This protein binds this small molecule.
Small molecule (SMILES): [H]/N=C(/N)c1ccc(-c2ccc(OC[C@@H]3C[C@@H](CC(=O)O)C(=O)N3)cc2)cc1

Sequence of chain 1.B:
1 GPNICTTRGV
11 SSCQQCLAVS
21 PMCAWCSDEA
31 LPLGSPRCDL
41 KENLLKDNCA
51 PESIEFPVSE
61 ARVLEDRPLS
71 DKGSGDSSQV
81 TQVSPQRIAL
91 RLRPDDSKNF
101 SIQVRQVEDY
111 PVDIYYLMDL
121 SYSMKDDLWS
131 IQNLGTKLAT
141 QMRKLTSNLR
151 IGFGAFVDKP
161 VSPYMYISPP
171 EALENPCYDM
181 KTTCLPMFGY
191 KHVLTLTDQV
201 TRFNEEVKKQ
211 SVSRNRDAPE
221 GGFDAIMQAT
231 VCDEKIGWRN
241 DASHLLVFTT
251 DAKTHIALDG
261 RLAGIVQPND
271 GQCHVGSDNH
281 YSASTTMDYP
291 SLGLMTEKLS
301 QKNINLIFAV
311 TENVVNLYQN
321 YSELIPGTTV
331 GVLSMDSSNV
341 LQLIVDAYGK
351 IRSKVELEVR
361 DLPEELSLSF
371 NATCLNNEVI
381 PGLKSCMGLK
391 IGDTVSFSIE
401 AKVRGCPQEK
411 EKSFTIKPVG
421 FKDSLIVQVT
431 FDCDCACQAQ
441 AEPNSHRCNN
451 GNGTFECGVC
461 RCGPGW

Sequence of chain 1.A:
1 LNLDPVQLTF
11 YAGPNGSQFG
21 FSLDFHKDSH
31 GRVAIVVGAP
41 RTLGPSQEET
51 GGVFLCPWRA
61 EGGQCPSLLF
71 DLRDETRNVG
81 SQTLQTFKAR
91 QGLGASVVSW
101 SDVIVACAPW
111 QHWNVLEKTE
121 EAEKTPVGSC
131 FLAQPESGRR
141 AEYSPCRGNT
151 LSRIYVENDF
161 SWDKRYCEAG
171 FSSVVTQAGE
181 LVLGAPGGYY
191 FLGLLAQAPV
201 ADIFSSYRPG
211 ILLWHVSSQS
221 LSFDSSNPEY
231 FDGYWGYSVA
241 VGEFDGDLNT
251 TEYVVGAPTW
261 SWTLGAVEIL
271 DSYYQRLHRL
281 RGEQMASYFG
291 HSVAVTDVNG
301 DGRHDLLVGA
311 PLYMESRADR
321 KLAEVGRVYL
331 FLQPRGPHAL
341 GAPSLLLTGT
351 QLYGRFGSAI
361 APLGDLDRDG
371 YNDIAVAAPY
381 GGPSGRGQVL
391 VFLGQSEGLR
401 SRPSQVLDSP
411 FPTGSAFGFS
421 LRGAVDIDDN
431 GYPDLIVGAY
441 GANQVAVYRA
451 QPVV

Binding-site contacts:
Ligand atom O26 contacts residue SER121 of chain 1.B at 3.8 Å.
Ligand atom C24 contacts residue TYR122 of chain 1.B at 3.6 Å (hydrophobic).
Ligand atom O26 contacts residue TYR122 of chain 1.B at 3.6 Å (h-bond).
Ligand atom C25 contacts residue GLU220 of chain 1.B at 3.9 Å.
Ligand atom O27 contacts residue SER121 of chain 1.B at 2.8 Å.
Ligand atom N23 contacts residue SER225 of chain 1.A at 2.8 Å (h-bond).
Ligand atom O26 contacts residue ASN215 of chain 1.B at 2.9 Å (h-bond).
Ligand atom C16 contacts residue PHE160 of chain 1.A at 3.8 Å (hydrophobic).
Ligand atom C21 contacts residue ASP224 of chain 1.A at 3.4 Å.
Ligand atom C24 contacts residue MG1 of chain 1.U at 3.8 Å.
Ligand atom C24 contacts residue SER123 of chain 1.B at 3.9 Å.
Ligand atom C16 contacts residue TYR190 of chain 1.A at 3.9 Å (hydrophobic).
Ligand atom C07 contacts residue ARG216 of chain 1.B at 3.1 Å.
Ligand atom C19 contacts residue LEU192 of chain 1.A at 4.0 Å (hydrophobic).
Ligand atom C17 contacts residue PHE160 of chain 1.A at 3.6 Å (hydrophobic).
Ligand atom N22 contacts residue LEU192 of chain 1.A at 3.5 Å.
Ligand atom O26 contacts residue ARG214 of chain 1.B at 3.3 Å.
Ligand atom N23 contacts residue ASP224 of chain 1.A at 3.1 Å (salt-bridge).
Ligand atom C06 contacts residue ASN215 of chain 1.B at 3.6 Å.
Ligand atom N22 contacts residue TYR189 of chain 1.A at 2.9 Å (h-bond).
Ligand atom O27 contacts residue TYR122 of chain 1.B at 3.9 Å.
Ligand atom C21 contacts residue TYR189 of chain 1.A at 3.9 Å (hydrophobic).
Ligand atom C15 contacts residue TYR190 of chain 1.A at 3.7 Å (hydrophobic).
Ligand atom C10 contacts residue TYR190 of chain 1.A at 3.5 Å (hydrophobic).
Ligand atom C25 contacts residue SER121 of chain 1.B at 3.4 Å.
Ligand atom C25 contacts residue ASN215 of chain 1.B at 3.4 Å.
Ligand atom C19 contacts residue PHE231 of chain 1.A at 4.0 Å (hydrophobic).
Ligand atom C25 contacts residue TYR122 of chain 1.B at 3.5 Å (hydrophobic).
Ligand atom O27 contacts residue ASN215 of chain 1.B at 3.1 Å (h-bond).
Ligand atom C21 contacts residue SER225 of chain 1.A at 3.7 Å.
Ligand atom C06 contacts residue ARG216 of chain 1.B at 3.9 Å.
Ligand atom C07 contacts residue TYR190 of chain 1.A at 3.9 Å (hydrophobic).
Ligand atom N22 contacts residue SER225 of chain 1.A at 3.7 Å.
Ligand atom O27 contacts residue GLU220 of chain 1.B at 2.7 Å (salt-bridge).
Ligand atom C11 contacts residue TYR190 of chain 1.A at 3.4 Å (hydrophobic).
Ligand atom C12 contacts residue TYR190 of chain 1.A at 3.5 Å (hydrophobic).
Ligand atom O27 contacts residue MG1 of chain 1.U at 2.1 Å.
Ligand atom C20 contacts residue TYR190 of chain 1.A at 3.9 Å (hydrophobic).
Ligand atom C25 contacts residue MG1 of chain 1.U at 3.2 Å.
Ligand atom N22 contacts residue ASP224 of chain 1.A at 2.7 Å (salt-bridge).